The small molecule below binds the protein below.
Small molecule (SMILES): Cc1cc(CCCOc2c(C)cc(-c3noc(C(F)(F)F)n3)cc2C)on1

Binding-site contacts:
Ligand atom F2 contacts residue MET143 of chain 19.A at 3.3 Å.
Ligand atom C5B contacts residue ILE98 of chain 19.A at 3.5 Å (hydrophobic).
Ligand atom N3A contacts residue TYR144 of chain 19.A at 3.5 Å.
Ligand atom N1A contacts residue MET124 of chain 19.A at 3.5 Å.
Ligand atom F3 contacts residue TYR142 of chain 19.A at 3.8 Å.
Ligand atom F2 contacts residue TYR142 of chain 19.A at 2.8 Å.
Ligand atom N3A contacts residue PHE179 of chain 19.A at 3.4 Å.
Ligand atom C6B contacts residue ILE98 of chain 19.A at 3.7 Å (hydrophobic).
Ligand atom C5B contacts residue LEU181 of chain 19.A at 3.5 Å (hydrophobic).
Ligand atom C4 contacts residue LEU100 of chain 19.A at 3.7 Å (hydrophobic).
Ligand atom C3A contacts residue PHE179 of chain 19.A at 3.1 Å (hydrophobic).
Ligand atom O1A contacts residue PHE179 of chain 19.A at 3.3 Å.
Ligand atom CM4 contacts residue PHE179 of chain 19.A at 3.5 Å (hydrophobic).
Ligand atom C6B contacts residue LEU181 of chain 19.A at 3.3 Å (hydrophobic).
Ligand atom C3A contacts residue LEU217 of chain 19.A at 3.6 Å (hydrophobic).
Ligand atom C4 contacts residue TYR190 of chain 19.A at 3.6 Å (hydrophobic).
Ligand atom F1 contacts residue PHE179 of chain 19.A at 3.8 Å.
Ligand atom C2B contacts residue ILE98 of chain 19.A at 3.7 Å (hydrophobic).
Ligand atom N2 contacts residue MET214 of chain 19.A at 3.8 Å.
Ligand atom CM6 contacts residue LEU181 of chain 19.A at 3.5 Å (hydrophobic).
Ligand atom F1 contacts residue TYR144 of chain 19.A at 3.3 Å.
Ligand atom CM2 contacts residue ILE77 of chain 19.A at 3.1 Å (hydrophobic).
Ligand atom F3 contacts residue VAL168 of chain 19.A at 3.0 Å.
Ligand atom F3 contacts residue PHE179 of chain 19.A at 3.0 Å.
Ligand atom C2A contacts residue PHE179 of chain 19.A at 3.6 Å (hydrophobic).
Ligand atom N1A contacts residue LEU217 of chain 19.A at 3.3 Å.
Ligand atom C4B contacts residue ILE98 of chain 19.A at 3.8 Å (hydrophobic).
Ligand atom F2 contacts residue ALA166 of chain 19.A at 3.5 Å.
Ligand atom O1A contacts residue MET124 of chain 19.A at 3.2 Å.
Ligand atom CM3 contacts residue ASN212 of chain 19.A at 3.4 Å.
Ligand atom O1A contacts residue LEU217 of chain 19.A at 3.0 Å.
Ligand atom F1 contacts residue ALA166 of chain 19.A at 3.6 Å.
Ligand atom O1B contacts residue ILE98 of chain 19.A at 3.3 Å.
Ligand atom CM6 contacts residue LEU184 of chain 19.A at 3.4 Å (hydrophobic).
Ligand atom CM4 contacts residue TYR144 of chain 19.A at 3.9 Å (hydrophobic).
Ligand atom F2 contacts residue TYR144 of chain 19.A at 3.0 Å.
Ligand atom N1A contacts residue PHE179 of chain 19.A at 3.6 Å.
Ligand atom CM2 contacts residue ILE122 of chain 19.A at 3.8 Å (hydrophobic).
Ligand atom O1 contacts residue MET214 of chain 19.A at 3.5 Å (h-bond).
Ligand atom C1B contacts residue ILE98 of chain 19.A at 3.4 Å (hydrophobic).

Sequence of chain 19.A:
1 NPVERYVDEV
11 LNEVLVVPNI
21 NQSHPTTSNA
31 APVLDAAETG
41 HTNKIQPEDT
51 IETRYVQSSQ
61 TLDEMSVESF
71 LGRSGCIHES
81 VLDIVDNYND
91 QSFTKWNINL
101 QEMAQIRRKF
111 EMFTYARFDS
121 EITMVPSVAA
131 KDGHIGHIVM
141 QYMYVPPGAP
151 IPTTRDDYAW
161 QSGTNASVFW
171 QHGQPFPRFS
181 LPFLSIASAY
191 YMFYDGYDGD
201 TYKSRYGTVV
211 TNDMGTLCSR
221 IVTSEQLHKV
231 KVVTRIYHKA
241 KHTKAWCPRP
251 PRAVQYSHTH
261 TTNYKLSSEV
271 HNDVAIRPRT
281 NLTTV